Sequence of chain 1.C:
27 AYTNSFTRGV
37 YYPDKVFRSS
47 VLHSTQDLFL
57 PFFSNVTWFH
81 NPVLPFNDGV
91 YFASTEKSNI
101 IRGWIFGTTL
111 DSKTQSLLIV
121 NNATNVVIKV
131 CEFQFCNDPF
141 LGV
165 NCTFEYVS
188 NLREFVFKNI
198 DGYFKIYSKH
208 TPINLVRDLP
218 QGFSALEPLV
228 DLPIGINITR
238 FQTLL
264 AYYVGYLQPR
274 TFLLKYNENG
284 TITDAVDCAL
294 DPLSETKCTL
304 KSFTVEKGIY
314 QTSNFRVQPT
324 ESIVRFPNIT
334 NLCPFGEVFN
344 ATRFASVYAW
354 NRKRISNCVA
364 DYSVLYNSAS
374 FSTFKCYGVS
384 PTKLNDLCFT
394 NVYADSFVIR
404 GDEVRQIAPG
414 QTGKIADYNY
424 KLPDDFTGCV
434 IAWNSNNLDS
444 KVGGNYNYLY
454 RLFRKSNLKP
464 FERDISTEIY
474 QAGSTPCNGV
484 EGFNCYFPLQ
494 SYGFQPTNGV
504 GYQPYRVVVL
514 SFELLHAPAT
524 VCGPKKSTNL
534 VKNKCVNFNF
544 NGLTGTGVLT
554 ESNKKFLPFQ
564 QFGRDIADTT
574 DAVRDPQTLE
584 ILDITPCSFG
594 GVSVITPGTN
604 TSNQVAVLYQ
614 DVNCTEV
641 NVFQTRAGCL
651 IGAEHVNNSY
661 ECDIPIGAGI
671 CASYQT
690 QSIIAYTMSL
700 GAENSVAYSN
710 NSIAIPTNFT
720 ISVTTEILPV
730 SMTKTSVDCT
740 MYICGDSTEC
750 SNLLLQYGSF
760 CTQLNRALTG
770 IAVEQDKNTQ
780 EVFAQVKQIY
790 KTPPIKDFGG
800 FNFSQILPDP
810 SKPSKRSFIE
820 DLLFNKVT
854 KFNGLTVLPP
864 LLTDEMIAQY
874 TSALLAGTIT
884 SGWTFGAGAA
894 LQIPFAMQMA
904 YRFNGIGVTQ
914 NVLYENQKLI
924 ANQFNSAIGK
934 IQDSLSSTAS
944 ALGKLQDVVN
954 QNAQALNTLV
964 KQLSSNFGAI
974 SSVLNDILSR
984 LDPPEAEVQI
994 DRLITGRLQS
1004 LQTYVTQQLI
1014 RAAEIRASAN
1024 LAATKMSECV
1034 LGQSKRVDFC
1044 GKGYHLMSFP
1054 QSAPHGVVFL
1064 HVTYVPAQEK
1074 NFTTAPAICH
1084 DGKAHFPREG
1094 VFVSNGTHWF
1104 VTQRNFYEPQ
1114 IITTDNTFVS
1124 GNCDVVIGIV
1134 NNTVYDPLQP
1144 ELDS

This small molecule binds to this protein.
Small molecule (SMILES): CC(=O)N[C@@H]1[C@@H](O)[C@H](O)[C@@H](CO)O[C@H]1O

Binding-site contacts:
Ligand atom C4 contacts residue ASN616 of chain 1.C at 4.2 Å.
Ligand atom N2 contacts residue ASN616 of chain 1.C at 2.9 Å (h-bond).
Ligand atom C3 contacts residue ASN616 of chain 1.C at 3.8 Å.
Ligand atom C5 contacts residue ASN616 of chain 1.C at 3.6 Å.
Ligand atom C8 contacts residue GLN644 of chain 1.C at 3.6 Å.
Ligand atom O5 contacts residue ASN616 of chain 1.C at 2.4 Å (h-bond).
Ligand atom C8 contacts residue ASN616 of chain 1.C at 4.3 Å.
Ligand atom C8 contacts residue VAL615 of chain 1.C at 4.2 Å (hydrophobic).
Ligand atom C2 contacts residue ASN616 of chain 1.C at 2.5 Å.
Ligand atom C1 contacts residue ASN616 of chain 1.C at 1.4 Å.
Ligand atom O7 contacts residue ASN616 of chain 1.C at 2.8 Å (h-bond).
Ligand atom C7 contacts residue ASN616 of chain 1.C at 3.1 Å.